This protein binds this small molecule.
Small molecule (SMILES): Cc1nc(-c2nc3cc(Cl)ccc3[nH]2)c(C)c(-c2ccccc2)c1[C@H](OC(C)(C)C)C(=O)O

Sequence of chain 1.A:
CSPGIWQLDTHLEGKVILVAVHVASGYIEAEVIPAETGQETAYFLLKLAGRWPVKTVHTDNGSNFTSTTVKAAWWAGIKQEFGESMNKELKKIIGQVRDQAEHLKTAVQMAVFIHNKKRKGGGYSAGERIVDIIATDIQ

Binding-site contacts:
Ligand atom C21 contacts residue THR76 of chain 2.A at 3.4 Å.
Ligand atom C15 contacts residue THR125 of chain 1.A at 3.6 Å.
Ligand atom C14 contacts residue HIS122 of chain 1.A at 3.3 Å.
Ligand atom C8 contacts residue ALA79 of chain 2.A at 3.8 Å (hydrophobic).
Ligand atom N3 contacts residue THR76 of chain 2.A at 3.0 Å (h-bond).
Ligand atom C11 contacts residue GLN119 of chain 1.A at 3.9 Å.
Ligand atom C27 contacts residue THR75 of chain 2.A at 3.8 Å.
Ligand atom C20 contacts residue THR125 of chain 1.A at 3.7 Å.
Ligand atom C14 contacts residue GLN46 of chain 2.A at 3.4 Å.
Ligand atom C16 contacts residue GLU121 of chain 1.A at 3.5 Å.
Ligand atom C16 contacts residue HIS122 of chain 1.A at 3.8 Å.
Ligand atom O19 contacts residue GLU121 of chain 1.A at 3.5 Å (salt-bridge).
Ligand atom C27 contacts residue THR76 of chain 2.A at 3.9 Å.
Ligand atom C9 contacts residue ALA80 of chain 2.A at 3.5 Å (hydrophobic).
Ligand atom C22 contacts residue TYR50 of chain 2.A at 4.1 Å (hydrophobic).
Ligand atom C11 contacts residue THR125 of chain 1.A at 4.1 Å.
Ligand atom CL contacts residue THR75 of chain 2.A at 3.4 Å.
Ligand atom C23 contacts residue THR125 of chain 1.A at 3.4 Å.
Ligand atom C24 contacts residue THR76 of chain 2.A at 4.0 Å.
Ligand atom C32 contacts residue THR75 of chain 2.A at 3.3 Å.
Ligand atom C14 contacts residue GLU121 of chain 1.A at 3.7 Å.
Ligand atom C11 contacts residue MET129 of chain 1.A at 3.4 Å (hydrophobic).
Ligand atom O18 contacts residue HIS122 of chain 1.A at 4.0 Å.
Ligand atom C21 contacts residue ALA49 of chain 2.A at 4.0 Å (hydrophobic).
Ligand atom C16 contacts residue THR125 of chain 1.A at 3.4 Å.
Ligand atom C22 contacts residue GLN46 of chain 2.A at 3.7 Å.
Ligand atom O17 contacts residue THR125 of chain 1.A at 3.2 Å (h-bond).
Ligand atom C22 contacts residue THR125 of chain 1.A at 4.0 Å.
Ligand atom O19 contacts residue HIS122 of chain 1.A at 2.8 Å (h-bond).
Ligand atom C10 contacts residue MET129 of chain 1.A at 3.7 Å (hydrophobic).
Ligand atom C21 contacts residue GLN46 of chain 2.A at 3.8 Å.
Ligand atom C9 contacts residue ALA79 of chain 2.A at 3.8 Å (hydrophobic).
Ligand atom C8 contacts residue THR76 of chain 2.A at 3.9 Å.
Ligand atom O19 contacts residue THR125 of chain 1.A at 2.7 Å (h-bond).
Ligand atom C13 contacts residue ALA79 of chain 2.A at 3.5 Å (hydrophobic).
Ligand atom C30 contacts residue THR75 of chain 2.A at 2.9 Å.
Ligand atom O19 contacts residue ALA120 of chain 1.A at 4.0 Å.
Ligand atom O18 contacts residue GLU121 of chain 1.A at 2.7 Å (salt-bridge).
Ligand atom O18 contacts residue ALA120 of chain 1.A at 3.5 Å.
Ligand atom O17 contacts residue HIS122 of chain 1.A at 3.5 Å (h-bond).

Sequence of chain 2.A:
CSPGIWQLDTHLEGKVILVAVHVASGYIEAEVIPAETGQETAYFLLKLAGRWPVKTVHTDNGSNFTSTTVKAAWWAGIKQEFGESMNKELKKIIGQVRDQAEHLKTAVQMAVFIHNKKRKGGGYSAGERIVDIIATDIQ